Sequence of chain 2.A:
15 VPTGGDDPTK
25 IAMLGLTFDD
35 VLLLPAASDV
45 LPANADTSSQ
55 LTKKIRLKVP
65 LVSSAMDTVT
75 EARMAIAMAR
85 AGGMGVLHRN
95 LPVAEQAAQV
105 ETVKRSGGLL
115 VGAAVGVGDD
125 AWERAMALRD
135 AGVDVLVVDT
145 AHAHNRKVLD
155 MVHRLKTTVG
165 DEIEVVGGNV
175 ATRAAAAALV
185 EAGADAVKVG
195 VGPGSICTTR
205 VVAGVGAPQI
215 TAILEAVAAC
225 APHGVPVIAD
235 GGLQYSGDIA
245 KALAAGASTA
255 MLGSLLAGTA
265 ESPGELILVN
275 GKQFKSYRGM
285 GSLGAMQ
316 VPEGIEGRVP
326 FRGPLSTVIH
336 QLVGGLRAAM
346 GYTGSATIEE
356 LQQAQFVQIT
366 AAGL

Sequence of chain 4.A:
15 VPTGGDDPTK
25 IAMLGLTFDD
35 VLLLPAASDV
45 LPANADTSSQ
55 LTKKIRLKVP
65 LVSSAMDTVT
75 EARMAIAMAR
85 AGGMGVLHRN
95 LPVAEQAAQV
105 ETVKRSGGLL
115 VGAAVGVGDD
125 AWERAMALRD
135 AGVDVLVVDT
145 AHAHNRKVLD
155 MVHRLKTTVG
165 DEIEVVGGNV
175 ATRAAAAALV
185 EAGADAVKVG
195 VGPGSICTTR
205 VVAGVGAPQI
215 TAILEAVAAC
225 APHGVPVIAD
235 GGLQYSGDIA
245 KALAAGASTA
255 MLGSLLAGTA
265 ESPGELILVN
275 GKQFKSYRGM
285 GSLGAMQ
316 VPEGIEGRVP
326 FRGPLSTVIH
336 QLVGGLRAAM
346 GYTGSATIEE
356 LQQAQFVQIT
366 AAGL

This protein binds this small molecule.
Small molecule (SMILES): O=C(C1CCCCCC1)N1CCN(S(=O)(=O)c2cccc3cnccc23)CC1

Binding-site contacts:
Ligand atom O18 contacts residue GLY285 of chain 2.A at 3.8 Å.
Ligand atom O17 contacts residue GLY285 of chain 2.A at 3.1 Å (h-bond).
Ligand atom C24 contacts residue GLY196 of chain 2.A at 3.9 Å.
Ligand atom C15 contacts residue TYR347 of chain 4.A at 3.8 Å (hydrophobic).
Ligand atom O18 contacts residue IMP1 of chain 2.B at 2.7 Å (h-bond).
Ligand atom C07 contacts residue GLY346 of chain 4.A at 3.8 Å.
Ligand atom C15 contacts residue GLU318 of chain 2.A at 3.4 Å.
Ligand atom C22 contacts residue IMP1 of chain 2.B at 3.6 Å.
Ligand atom O17 contacts residue MET284 of chain 2.A at 3.5 Å.
Ligand atom N23 contacts residue GLY196 of chain 2.A at 3.0 Å (h-bond).
Ligand atom C25 contacts residue IMP1 of chain 2.B at 3.5 Å.
Ligand atom C04 contacts residue TYR347 of chain 4.A at 3.8 Å (hydrophobic).
Ligand atom C06 contacts residue TYR347 of chain 4.A at 3.5 Å (hydrophobic).
Ligand atom C25 contacts residue ALA145 of chain 2.A at 3.8 Å (hydrophobic).
Ligand atom C22 contacts residue TYR347 of chain 4.A at 3.7 Å (hydrophobic).
Ligand atom C07 contacts residue ALA343 of chain 4.A at 3.7 Å (hydrophobic).
Ligand atom C08 contacts residue PRO46 of chain 4.A at 3.8 Å (hydrophobic).
Ligand atom C21 contacts residue TYR347 of chain 4.A at 3.9 Å (hydrophobic).
Ligand atom C08 contacts residue GLU318 of chain 2.A at 3.9 Å.
Ligand atom C22 contacts residue GLY196 of chain 2.A at 3.8 Å.
Ligand atom C19 contacts residue IMP1 of chain 2.B at 3.7 Å.
Ligand atom C22 contacts residue THR203 of chain 2.A at 3.2 Å.
Ligand atom C26 contacts residue IMP1 of chain 2.B at 3.4 Å.
Ligand atom C20 contacts residue ALA145 of chain 2.A at 3.6 Å (hydrophobic).
Ligand atom S16 contacts residue IMP1 of chain 2.B at 3.7 Å.
Ligand atom C14 contacts residue GLU318 of chain 2.A at 3.6 Å.
Ligand atom C27 contacts residue IMP1 of chain 2.B at 3.8 Å.
Ligand atom C08 contacts residue TYR347 of chain 4.A at 3.8 Å (hydrophobic).
Ligand atom C06 contacts residue GLY346 of chain 4.A at 3.6 Å.
Ligand atom C21 contacts residue ALA145 of chain 2.A at 3.8 Å (hydrophobic).
Ligand atom O18 contacts residue GLU318 of chain 2.A at 3.7 Å.
Ligand atom C07 contacts residue PRO46 of chain 4.A at 3.5 Å (hydrophobic).
Ligand atom C20 contacts residue IMP1 of chain 2.B at 3.3 Å.
Ligand atom C21 contacts residue THR203 of chain 2.A at 3.6 Å.
Ligand atom C28 contacts residue IMP1 of chain 2.B at 3.9 Å.
Ligand atom C24 contacts residue GLY194 of chain 2.A at 3.4 Å.
Ligand atom C21 contacts residue IMP1 of chain 2.B at 3.2 Å.
Ligand atom C05 contacts residue HIS146 of chain 2.A at 3.7 Å.
Ligand atom O17 contacts residue IMP1 of chain 2.B at 3.7 Å.
Ligand atom N23 contacts residue VAL195 of chain 2.A at 3.7 Å.